Sequence of chain 1.C:
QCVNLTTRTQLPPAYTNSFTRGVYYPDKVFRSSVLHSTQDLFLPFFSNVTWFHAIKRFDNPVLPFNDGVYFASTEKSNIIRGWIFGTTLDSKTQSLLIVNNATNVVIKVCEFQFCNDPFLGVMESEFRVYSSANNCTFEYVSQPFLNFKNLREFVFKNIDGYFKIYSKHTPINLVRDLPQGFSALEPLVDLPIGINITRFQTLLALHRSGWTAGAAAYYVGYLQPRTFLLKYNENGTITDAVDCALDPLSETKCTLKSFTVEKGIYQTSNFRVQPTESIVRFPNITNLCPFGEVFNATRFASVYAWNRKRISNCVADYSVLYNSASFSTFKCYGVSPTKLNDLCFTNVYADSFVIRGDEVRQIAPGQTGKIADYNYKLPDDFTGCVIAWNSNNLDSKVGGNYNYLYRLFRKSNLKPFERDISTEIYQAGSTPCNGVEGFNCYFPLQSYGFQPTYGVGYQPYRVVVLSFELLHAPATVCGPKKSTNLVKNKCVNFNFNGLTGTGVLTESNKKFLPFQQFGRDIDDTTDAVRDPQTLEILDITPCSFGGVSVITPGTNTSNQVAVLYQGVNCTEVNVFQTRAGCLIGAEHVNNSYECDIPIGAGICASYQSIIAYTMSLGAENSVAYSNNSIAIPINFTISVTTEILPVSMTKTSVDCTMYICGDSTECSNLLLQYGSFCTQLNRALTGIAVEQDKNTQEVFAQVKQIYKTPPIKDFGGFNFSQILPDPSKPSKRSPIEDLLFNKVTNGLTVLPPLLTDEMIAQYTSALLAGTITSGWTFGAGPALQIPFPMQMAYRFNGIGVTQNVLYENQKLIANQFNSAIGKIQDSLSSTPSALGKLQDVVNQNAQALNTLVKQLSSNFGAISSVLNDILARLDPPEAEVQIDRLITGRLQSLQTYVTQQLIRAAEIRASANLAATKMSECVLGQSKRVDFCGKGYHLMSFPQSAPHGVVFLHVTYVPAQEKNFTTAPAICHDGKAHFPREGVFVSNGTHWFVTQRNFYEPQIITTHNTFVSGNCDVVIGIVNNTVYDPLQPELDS

A protein and the small-molecule ligand that binds it are described below.
Small molecule (SMILES): CC(=O)N[C@@H]1[C@@H](O)[C@H](O)[C@@H](CO)O[C@H]1O

Binding-site contacts:
Ligand atom N2 contacts residue ASN234 of chain 1.C at 2.9 Å (h-bond).
Ligand atom C3 contacts residue ASN234 of chain 1.C at 3.8 Å.
Ligand atom C5 contacts residue ASN234 of chain 1.C at 3.7 Å.
Ligand atom C2 contacts residue ASN234 of chain 1.C at 2.4 Å.
Ligand atom O5 contacts residue THR236 of chain 1.C at 3.6 Å.
Ligand atom C7 contacts residue ASN234 of chain 1.C at 3.3 Å.
Ligand atom C1 contacts residue ASN234 of chain 1.C at 1.4 Å.
Ligand atom C8 contacts residue ASN234 of chain 1.C at 4.4 Å.
Ligand atom C1 contacts residue THR236 of chain 1.C at 4.0 Å.
Ligand atom O7 contacts residue ASN234 of chain 1.C at 3.3 Å (h-bond).
Ligand atom C6 contacts residue THR236 of chain 1.C at 4.0 Å.
Ligand atom C1 contacts residue THR108 of chain 1.C at 4.3 Å.
Ligand atom C4 contacts residue ASN234 of chain 1.C at 4.2 Å.
Ligand atom C5 contacts residue THR236 of chain 1.C at 3.8 Å.
Ligand atom O5 contacts residue ASN234 of chain 1.C at 2.4 Å (h-bond).
Ligand atom O6 contacts residue THR108 of chain 1.C at 4.2 Å.
Ligand atom O6 contacts residue THR236 of chain 1.C at 4.4 Å.
Ligand atom O5 contacts residue THR108 of chain 1.C at 3.7 Å.